This small molecule binds to this protein.
Small molecule (SMILES): CC(=O)N[C@@H]1[C@@H](O)[C@H](O)[C@@H](CO)O[C@H]1O

Sequence of chain 3.A:
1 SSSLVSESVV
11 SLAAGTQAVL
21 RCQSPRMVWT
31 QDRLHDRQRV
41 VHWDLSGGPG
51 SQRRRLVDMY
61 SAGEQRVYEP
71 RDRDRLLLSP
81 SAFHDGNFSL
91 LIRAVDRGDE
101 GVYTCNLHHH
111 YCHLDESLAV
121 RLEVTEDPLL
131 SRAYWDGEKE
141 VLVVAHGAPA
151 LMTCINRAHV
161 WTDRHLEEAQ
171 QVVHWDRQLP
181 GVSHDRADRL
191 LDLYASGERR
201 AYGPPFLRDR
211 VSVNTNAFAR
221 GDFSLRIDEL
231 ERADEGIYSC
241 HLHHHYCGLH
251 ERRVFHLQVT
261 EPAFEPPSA

Binding-site contacts:
Ligand atom C5 contacts residue ASN87 of chain 3.A at 3.7 Å.
Ligand atom C1 contacts residue SER89 of chain 3.A at 4.5 Å.
Ligand atom O5 contacts residue ASN87 of chain 3.A at 2.4 Å (h-bond).
Ligand atom C3 contacts residue ASN87 of chain 3.A at 3.8 Å.
Ligand atom C7 contacts residue ASP85 of chain 3.A at 4.4 Å.
Ligand atom O7 contacts residue ASP85 of chain 3.A at 3.4 Å (salt-bridge).
Ligand atom O4 contacts residue LEU151 of chain 3.A at 4.1 Å.
Ligand atom C2 contacts residue ASN87 of chain 3.A at 2.4 Å.
Ligand atom C4 contacts residue ASN87 of chain 3.A at 4.2 Å.
Ligand atom O6 contacts residue LEU91 of chain 3.A at 4.1 Å.
Ligand atom C5 contacts residue LEU151 of chain 3.A at 4.1 Å (hydrophobic).
Ligand atom C7 contacts residue ASN87 of chain 3.A at 3.1 Å.
Ligand atom N2 contacts residue ASN87 of chain 3.A at 2.8 Å (h-bond).
Ligand atom C6 contacts residue LEU151 of chain 3.A at 3.8 Å (hydrophobic).
Ligand atom O7 contacts residue ASN87 of chain 3.A at 3.0 Å (h-bond).
Ligand atom C6 contacts residue LEU91 of chain 3.A at 3.7 Å (hydrophobic).
Ligand atom C1 contacts residue ASN87 of chain 3.A at 1.4 Å.
Ligand atom C8 contacts residue ASN87 of chain 3.A at 4.3 Å.